Sequence of chain 1.C:
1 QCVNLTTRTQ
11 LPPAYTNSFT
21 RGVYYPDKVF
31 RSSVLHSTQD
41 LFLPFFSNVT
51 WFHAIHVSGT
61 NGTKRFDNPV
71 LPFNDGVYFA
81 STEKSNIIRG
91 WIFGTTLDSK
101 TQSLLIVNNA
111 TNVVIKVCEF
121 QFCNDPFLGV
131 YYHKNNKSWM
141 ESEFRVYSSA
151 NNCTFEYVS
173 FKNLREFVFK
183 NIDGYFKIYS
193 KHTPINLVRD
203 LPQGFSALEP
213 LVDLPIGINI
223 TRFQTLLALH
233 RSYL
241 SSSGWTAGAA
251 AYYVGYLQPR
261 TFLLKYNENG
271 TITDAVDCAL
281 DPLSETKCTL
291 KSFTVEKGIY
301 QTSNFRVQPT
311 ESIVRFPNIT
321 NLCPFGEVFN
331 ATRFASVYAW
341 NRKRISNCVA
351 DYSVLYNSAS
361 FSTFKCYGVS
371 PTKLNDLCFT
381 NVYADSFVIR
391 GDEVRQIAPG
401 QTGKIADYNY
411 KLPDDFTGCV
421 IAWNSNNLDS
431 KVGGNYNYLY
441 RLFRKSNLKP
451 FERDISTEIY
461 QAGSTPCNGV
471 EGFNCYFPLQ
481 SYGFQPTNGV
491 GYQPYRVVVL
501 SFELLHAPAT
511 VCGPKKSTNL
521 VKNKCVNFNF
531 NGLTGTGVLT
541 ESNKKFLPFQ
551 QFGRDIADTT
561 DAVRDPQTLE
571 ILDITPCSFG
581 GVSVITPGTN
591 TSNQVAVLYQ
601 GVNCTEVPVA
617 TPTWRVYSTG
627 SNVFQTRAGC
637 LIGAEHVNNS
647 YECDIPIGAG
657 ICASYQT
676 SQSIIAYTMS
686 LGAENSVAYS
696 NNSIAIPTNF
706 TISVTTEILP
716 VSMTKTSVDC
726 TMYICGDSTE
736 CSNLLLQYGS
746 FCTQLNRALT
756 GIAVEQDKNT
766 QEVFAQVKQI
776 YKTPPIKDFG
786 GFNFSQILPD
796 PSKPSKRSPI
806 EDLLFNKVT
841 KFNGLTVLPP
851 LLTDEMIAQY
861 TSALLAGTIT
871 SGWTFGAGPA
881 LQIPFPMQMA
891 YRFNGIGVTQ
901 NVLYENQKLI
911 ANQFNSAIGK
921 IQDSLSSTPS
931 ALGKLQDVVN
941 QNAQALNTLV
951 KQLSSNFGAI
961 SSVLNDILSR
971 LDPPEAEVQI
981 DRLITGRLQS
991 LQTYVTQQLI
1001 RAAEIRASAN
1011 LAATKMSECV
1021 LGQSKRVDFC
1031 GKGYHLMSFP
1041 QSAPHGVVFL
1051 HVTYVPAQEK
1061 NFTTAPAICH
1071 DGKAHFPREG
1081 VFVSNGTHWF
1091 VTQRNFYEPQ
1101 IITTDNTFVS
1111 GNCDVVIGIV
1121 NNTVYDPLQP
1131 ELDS

Binding-site contacts:
Ligand atom C6 contacts residue SER790 of chain 1.C at 4.4 Å.
Ligand atom N2 contacts residue ASN788 of chain 1.C at 2.9 Å (h-bond).
Ligand atom C6 contacts residue GLN791 of chain 1.C at 4.0 Å.
Ligand atom C3 contacts residue ASN788 of chain 1.C at 3.8 Å.
Ligand atom C1 contacts residue SER790 of chain 1.C at 3.3 Å.
Ligand atom C5 contacts residue GLN791 of chain 1.C at 4.3 Å.
Ligand atom C1 contacts residue ASN788 of chain 1.C at 1.4 Å.
Ligand atom O5 contacts residue SER790 of chain 1.C at 3.5 Å (h-bond).
Ligand atom C2 contacts residue SER790 of chain 1.C at 4.4 Å.
Ligand atom C7 contacts residue ASN788 of chain 1.C at 3.9 Å.
Ligand atom C5 contacts residue ASN788 of chain 1.C at 3.6 Å.
Ligand atom C3 contacts residue SER790 of chain 1.C at 4.5 Å.
Ligand atom O5 contacts residue ASN788 of chain 1.C at 2.4 Å (h-bond).
Ligand atom O6 contacts residue GLN791 of chain 1.C at 3.5 Å (h-bond).
Ligand atom C2 contacts residue ASN788 of chain 1.C at 2.4 Å.
Ligand atom C4 contacts residue ASN788 of chain 1.C at 4.2 Å.
Ligand atom C5 contacts residue SER790 of chain 1.C at 3.5 Å.

The small molecule below binds the protein below.
Small molecule (SMILES): CC(=O)N[C@H]1[C@H](O[C@H]2[C@H](O)[C@@H](NC(C)=O)CO[C@@H]2CO)O[C@H](CO)[C@@H](O)[C@@H]1O